Sequence of chain 1.C:
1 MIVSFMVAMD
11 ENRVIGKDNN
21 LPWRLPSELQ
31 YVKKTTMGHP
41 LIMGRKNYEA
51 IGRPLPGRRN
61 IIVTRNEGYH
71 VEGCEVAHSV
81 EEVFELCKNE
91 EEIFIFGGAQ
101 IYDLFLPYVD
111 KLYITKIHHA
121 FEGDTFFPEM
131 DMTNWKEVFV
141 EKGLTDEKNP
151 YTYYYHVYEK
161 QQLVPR

This protein binds this small molecule.
Small molecule (SMILES): COc1cc(Cc2cnc(N)nc2N)cc(/C=C/C(=O)N2N=Cc3ccccc3[C@H]2C=C(C)C)c1OC

Binding-site contacts:
Ligand atom N01 contacts residue MET6 of chain 1.C at 2.7 Å (h-bond).
Ligand atom C22 contacts residue ILE51 of chain 1.C at 3.7 Å (hydrophobic).
Ligand atom C02 contacts residue MET6 of chain 1.C at 3.6 Å (hydrophobic).
Ligand atom C04 contacts residue PHE96 of chain 1.C at 3.6 Å (hydrophobic).
Ligand atom N35 contacts residue ALA8 of chain 1.C at 3.5 Å.
Ligand atom N33 contacts residue GLU28 of chain 1.C at 2.7 Å (salt-bridge).
Ligand atom C27 contacts residue GLN30 of chain 1.C at 3.3 Å.
Ligand atom C12 contacts residue ALA50 of chain 1.C at 3.3 Å (hydrophobic).
Ligand atom N01 contacts residue TYR102 of chain 1.C at 3.1 Å (h-bond).
Ligand atom N33 contacts residue VAL32 of chain 1.C at 3.6 Å.
Ligand atom C27 contacts residue LEU29 of chain 1.C at 3.4 Å (hydrophobic).
Ligand atom C26 contacts residue LEU29 of chain 1.C at 2.9 Å (hydrophobic).
Ligand atom C34 contacts residue VAL32 of chain 1.C at 3.5 Å (hydrophobic).
Ligand atom C31 contacts residue PHE96 of chain 1.C at 3.4 Å (hydrophobic).
Ligand atom C25 contacts residue LEU29 of chain 1.C at 3.7 Å (hydrophobic).
Ligand atom N36 contacts residue ALA8 of chain 1.C at 3.4 Å (h-bond).
Ligand atom C03 contacts residue PHE96 of chain 1.C at 3.5 Å (hydrophobic).
Ligand atom C02 contacts residue PHE96 of chain 1.C at 3.3 Å (hydrophobic).
Ligand atom C37 contacts residue PRO54 of chain 1.C at 3.4 Å (hydrophobic).
Ligand atom N36 contacts residue MET6 of chain 1.C at 3.5 Å.
Ligand atom N35 contacts residue THR115 of chain 1.C at 3.7 Å.
Ligand atom C23 contacts residue ARG53 of chain 1.C at 3.5 Å.
Ligand atom N36 contacts residue VAL7 of chain 1.C at 3.3 Å.
Ligand atom C07 contacts residue LEU21 of chain 1.C at 3.4 Å (hydrophobic).
Ligand atom C12 contacts residue ILE51 of chain 1.C at 3.7 Å (hydrophobic).
Ligand atom N01 contacts residue PHE96 of chain 1.C at 2.8 Å (h-bond).
Ligand atom C37 contacts residue ARG53 of chain 1.C at 3.5 Å.
Ligand atom N35 contacts residue GLU28 of chain 1.C at 2.4 Å (salt-bridge).
Ligand atom N33 contacts residue ALA8 of chain 1.C at 3.4 Å.
Ligand atom C28 contacts residue GLN30 of chain 1.C at 3.4 Å.
Ligand atom O08 contacts residue LEU21 of chain 1.C at 3.4 Å.
Ligand atom C34 contacts residue ALA8 of chain 1.C at 3.5 Å (hydrophobic).
Ligand atom C19 contacts residue LEU55 of chain 1.C at 3.4 Å (hydrophobic).
Ligand atom N35 contacts residue VAL7 of chain 1.C at 3.6 Å.
Ligand atom N35 contacts residue VAL32 of chain 1.C at 3.3 Å.
Ligand atom C14 contacts residue ILE51 of chain 1.C at 3.7 Å (hydrophobic).
Ligand atom C06 contacts residue LEU21 of chain 1.C at 3.5 Å (hydrophobic).
Ligand atom C09 contacts residue ASN20 of chain 1.C at 3.5 Å.
Ligand atom C09 contacts residue ASN19 of chain 1.C at 3.4 Å.
Ligand atom C34 contacts residue GLU28 of chain 1.C at 3.4 Å.